A small-molecule ligand and the protein it binds are described below.
Small molecule (SMILES): CC(=O)N[C@H]1[C@H](O[C@H]2[C@H](O)[C@@H](NC(C)=O)CO[C@@H]2CO)O[C@H](CO)[C@@H](O[C@@H]2O[C@H](CO[C@H]3O[C@H](CO[C@H]4O[C@H](CO)[C@@H](O)[C@H](O)[C@@H]4O)[C@@H](O)[C@H](O)[C@@H]3O)[C@@H](O)[C@H](O[C@H]3O[C@H](CO)[C@@H](O)[C@H](O[C@H]4O[C@H](CO)[C@@H](O)[C@H](O)[C@@H]4O)[C@@H]3O)[C@@H]2O)[C@@H]1O

Sequence of chain 1.D:
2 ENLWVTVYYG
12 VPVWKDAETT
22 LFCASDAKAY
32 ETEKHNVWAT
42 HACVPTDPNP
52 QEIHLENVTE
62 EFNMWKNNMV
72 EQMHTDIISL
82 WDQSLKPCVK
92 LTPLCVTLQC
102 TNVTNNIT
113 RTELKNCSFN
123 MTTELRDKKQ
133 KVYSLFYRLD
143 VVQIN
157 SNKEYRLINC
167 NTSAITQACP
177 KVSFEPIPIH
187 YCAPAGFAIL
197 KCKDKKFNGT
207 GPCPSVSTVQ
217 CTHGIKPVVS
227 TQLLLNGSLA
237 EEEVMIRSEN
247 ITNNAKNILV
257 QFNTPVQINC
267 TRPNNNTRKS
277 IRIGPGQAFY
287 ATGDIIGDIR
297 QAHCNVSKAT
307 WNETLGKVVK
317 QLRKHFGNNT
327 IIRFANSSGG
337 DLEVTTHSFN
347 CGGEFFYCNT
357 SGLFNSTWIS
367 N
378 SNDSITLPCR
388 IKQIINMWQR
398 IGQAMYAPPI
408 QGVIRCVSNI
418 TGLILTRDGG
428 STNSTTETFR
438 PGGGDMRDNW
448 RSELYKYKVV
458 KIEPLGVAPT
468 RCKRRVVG

Binding-site contacts:
Ligand atom C3 contacts residue GLN408 of chain 1.D at 3.7 Å.
Ligand atom C8 contacts residue LEU231 of chain 1.D at 4.1 Å (hydrophobic).
Ligand atom O2 contacts residue THR33 of chain 1.D at 4.1 Å.
Ligand atom C1 contacts residue SER415 of chain 1.D at 3.5 Å.
Ligand atom N2 contacts residue ASN232 of chain 1.D at 2.8 Å (h-bond).
Ligand atom C2 contacts residue SER415 of chain 1.D at 3.7 Å.
Ligand atom C8 contacts residue CYS347 of chain 1.D at 3.6 Å (hydrophobic).
Ligand atom O4 contacts residue CYS413 of chain 1.D at 3.2 Å (h-bond).
Ligand atom O4 contacts residue GLN408 of chain 1.D at 3.8 Å.
Ligand atom C3 contacts residue SER415 of chain 1.D at 3.3 Å.
Ligand atom O7 contacts residue PRO182 of chain 1.D at 3.4 Å.
Ligand atom O3 contacts residue THR33 of chain 1.D at 2.3 Å (h-bond).
Ligand atom O5 contacts residue ASN232 of chain 1.D at 2.4 Å (h-bond).
Ligand atom C5 contacts residue SER415 of chain 1.D at 3.8 Å.
Ligand atom C6 contacts residue NAG1 of chain 1.S at 3.9 Å.
Ligand atom C4 contacts residue SER415 of chain 1.D at 4.0 Å.
Ligand atom C2 contacts residue ASN232 of chain 1.D at 2.5 Å.
Ligand atom C7 contacts residue ARG412 of chain 1.D at 3.9 Å.
Ligand atom N2 contacts residue SER415 of chain 1.D at 3.7 Å.
Ligand atom C1 contacts residue ASN232 of chain 1.D at 1.4 Å.
Ligand atom O7 contacts residue CYS413 of chain 1.D at 3.1 Å (h-bond).
Ligand atom O7 contacts residue ARG412 of chain 1.D at 3.9 Å.
Ligand atom C7 contacts residue CYS347 of chain 1.D at 3.9 Å (hydrophobic).
Ligand atom O3 contacts residue GLU181 of chain 1.D at 3.4 Å (salt-bridge).
Ligand atom C3 contacts residue ASN232 of chain 1.D at 3.8 Å.
Ligand atom C8 contacts residue ARG412 of chain 1.D at 3.2 Å.
Ligand atom O7 contacts residue CYS347 of chain 1.D at 3.5 Å (h-bond).
Ligand atom O4 contacts residue SER415 of chain 1.D at 3.9 Å.
Ligand atom C7 contacts residue SER415 of chain 1.D at 4.0 Å.
Ligand atom C8 contacts residue GLY348 of chain 1.D at 3.4 Å.
Ligand atom N2 contacts residue PRO182 of chain 1.D at 4.0 Å.
Ligand atom O6 contacts residue VAL414 of chain 1.D at 3.9 Å.
Ligand atom O7 contacts residue ASN346 of chain 1.D at 3.9 Å.
Ligand atom C3 contacts residue THR33 of chain 1.D at 3.7 Å.
Ligand atom O5 contacts residue NAG1 of chain 1.S at 3.5 Å.
Ligand atom C1 contacts residue CYS413 of chain 1.D at 3.8 Å (hydrophobic).
Ligand atom C7 contacts residue CYS413 of chain 1.D at 4.0 Å (hydrophobic).
Ligand atom O3 contacts residue GLN408 of chain 1.D at 2.5 Å (h-bond).
Ligand atom C5 contacts residue ASN232 of chain 1.D at 3.6 Å.
Ligand atom C8 contacts residue SER415 of chain 1.D at 3.4 Å.